Sequence of chain 2.B:
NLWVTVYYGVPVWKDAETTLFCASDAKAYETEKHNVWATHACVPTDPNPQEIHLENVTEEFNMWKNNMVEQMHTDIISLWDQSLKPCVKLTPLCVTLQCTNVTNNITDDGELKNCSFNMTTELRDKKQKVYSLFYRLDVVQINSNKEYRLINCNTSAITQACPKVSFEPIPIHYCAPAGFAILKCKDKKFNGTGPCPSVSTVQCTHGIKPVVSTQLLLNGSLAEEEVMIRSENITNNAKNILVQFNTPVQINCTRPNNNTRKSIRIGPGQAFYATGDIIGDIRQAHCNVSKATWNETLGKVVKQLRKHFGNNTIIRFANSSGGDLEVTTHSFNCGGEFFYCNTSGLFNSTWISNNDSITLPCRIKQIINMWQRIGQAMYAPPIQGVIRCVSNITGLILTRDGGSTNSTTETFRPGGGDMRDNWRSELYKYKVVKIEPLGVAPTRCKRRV

Binding-site contacts:
Ligand atom N2 contacts residue PRO261 of chain 2.B at 3.6 Å.
Ligand atom O7 contacts residue GLN263 of chain 2.B at 3.4 Å (h-bond).
Ligand atom C4 contacts residue ASN416 of chain 2.B at 4.2 Å.
Ligand atom C7 contacts residue GLN263 of chain 2.B at 3.8 Å.
Ligand atom C8 contacts residue GLN263 of chain 2.B at 3.7 Å.
Ligand atom C1 contacts residue ASN416 of chain 2.B at 1.4 Å.
Ligand atom C5 contacts residue ASN416 of chain 2.B at 3.6 Å.
Ligand atom O7 contacts residue ASN416 of chain 2.B at 3.1 Å (h-bond).
Ligand atom N2 contacts residue ASN416 of chain 2.B at 2.9 Å (h-bond).
Ligand atom C7 contacts residue ASN416 of chain 2.B at 3.2 Å.
Ligand atom C8 contacts residue PRO261 of chain 2.B at 3.9 Å (hydrophobic).
Ligand atom C2 contacts residue ASN416 of chain 2.B at 2.4 Å.
Ligand atom C7 contacts residue PRO261 of chain 2.B at 4.3 Å (hydrophobic).
Ligand atom C8 contacts residue ASN416 of chain 2.B at 4.4 Å.
Ligand atom C3 contacts residue ASN416 of chain 2.B at 3.7 Å.
Ligand atom C3 contacts residue PRO261 of chain 2.B at 4.3 Å (hydrophobic).
Ligand atom O5 contacts residue ASN416 of chain 2.B at 2.4 Å (h-bond).

A protein and the small-molecule ligand that binds it are described below.
Small molecule (SMILES): CC(=O)N[C@H]1[C@H](O[C@H]2[C@H](O)[C@@H](NC(C)=O)CO[C@@H]2CO)O[C@H](CO)[C@@H](O[C@@H]2O[C@H](CO[C@H]3O[C@H](CO)[C@@H](O)[C@H](O[C@H]4O[C@H](CO)[C@@H](O)[C@H](O)[C@@H]4O)[C@@H]3O)[C@@H](O)[C@H](O)[C@@H]2O)[C@@H]1O